This small molecule binds to this protein.
Small molecule (SMILES): CC(=O)N[C@H]1[C@H](O[C@H]2[C@H](O)[C@@H](NC(C)=O)CO[C@@H]2CO)O[C@H](CO)[C@@H](O)[C@@H]1O

Binding-site contacts:
Ligand atom N2 contacts residue ASN12 of chain 18.I at 3.8 Å.
Ligand atom O7 contacts residue ASN12 of chain 18.I at 3.7 Å.
Ligand atom C1 contacts residue ASN12 of chain 18.I at 2.1 Å.
Ligand atom C7 contacts residue ASN12 of chain 18.I at 3.9 Å.
Ligand atom C2 contacts residue ASN12 of chain 18.I at 3.2 Å.
Ligand atom O5 contacts residue ASN12 of chain 18.I at 2.6 Å (h-bond).
Ligand atom C5 contacts residue ASN12 of chain 18.I at 4.0 Å.

Sequence of chain 18.I:
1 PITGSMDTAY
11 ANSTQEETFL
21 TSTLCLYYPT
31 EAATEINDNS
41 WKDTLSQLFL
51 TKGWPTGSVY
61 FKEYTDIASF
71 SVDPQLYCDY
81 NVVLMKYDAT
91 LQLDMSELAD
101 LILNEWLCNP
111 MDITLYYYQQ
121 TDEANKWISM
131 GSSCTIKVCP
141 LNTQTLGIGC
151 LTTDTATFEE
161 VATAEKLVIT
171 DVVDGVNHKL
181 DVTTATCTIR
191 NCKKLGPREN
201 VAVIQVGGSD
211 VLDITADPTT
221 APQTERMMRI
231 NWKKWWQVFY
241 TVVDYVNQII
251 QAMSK